Sequence of chain 1.C:
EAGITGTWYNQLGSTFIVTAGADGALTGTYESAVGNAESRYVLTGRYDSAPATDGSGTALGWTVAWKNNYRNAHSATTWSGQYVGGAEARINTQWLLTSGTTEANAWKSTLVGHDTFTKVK

A small-molecule ligand and the protein it binds are described below.
Small molecule (SMILES): CC(C)COC(=O)CCCC[C@@H]1SC[C@@H]2NC(=O)N[C@@H]21

Sequence of chain 1.A:
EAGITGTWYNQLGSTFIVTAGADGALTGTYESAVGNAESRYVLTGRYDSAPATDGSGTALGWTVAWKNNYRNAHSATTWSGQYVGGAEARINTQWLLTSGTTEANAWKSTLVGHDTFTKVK

Binding-site contacts:
Ligand atom C4 contacts residue TRP103 of chain 1.A at 3.8 Å (hydrophobic).
Ligand atom C12 contacts residue VAL71 of chain 1.A at 3.8 Å (hydrophobic).
Ligand atom C13 contacts residue SER51 of chain 1.A at 3.6 Å.
Ligand atom O2 contacts residue LEU49 of chain 1.A at 3.9 Å.
Ligand atom O2 contacts residue ASP152 of chain 1.A at 3.9 Å.
Ligand atom O2 contacts residue TYR67 of chain 1.A at 2.7 Å (h-bond).
Ligand atom N contacts residue SER69 of chain 1.A at 3.1 Å (h-bond).
Ligand atom N contacts residue LEU49 of chain 1.A at 3.8 Å.
Ligand atom C10 contacts residue SER136 of chain 1.A at 3.7 Å.
Ligand atom S contacts residue TRP116 of chain 1.A at 3.8 Å.
Ligand atom C contacts residue ASP152 of chain 1.A at 3.9 Å.
Ligand atom O contacts residue GLY72 of chain 1.A at 3.7 Å.
Ligand atom C6 contacts residue ASN73 of chain 1.A at 3.7 Å.
Ligand atom C5 contacts residue TRP103 of chain 1.A at 3.6 Å (hydrophobic).
Ligand atom C13 contacts residue LEU49 of chain 1.A at 3.6 Å (hydrophobic).
Ligand atom C13 contacts residue ASP152 of chain 1.A at 3.8 Å.
Ligand atom O1 contacts residue SER112 of chain 1.A at 3.6 Å.
Ligand atom N1 contacts residue LEU49 of chain 1.A at 3.6 Å.
Ligand atom C3 contacts residue SER69 of chain 1.A at 3.5 Å.
Ligand atom C11 contacts residue TRP144 of chain 1.C at 3.9 Å (hydrophobic).
Ligand atom C3 contacts residue TRP103 of chain 1.A at 3.8 Å (hydrophobic).
Ligand atom O2 contacts residue ASN47 of chain 1.A at 3.0 Å (h-bond).
Ligand atom S contacts residue TRP103 of chain 1.A at 3.6 Å.
Ligand atom N1 contacts residue ASN47 of chain 1.A at 3.9 Å.
Ligand atom C12 contacts residue TRP144 of chain 1.C at 3.8 Å (hydrophobic).
Ligand atom C3 contacts residue VAL71 of chain 1.A at 3.8 Å (hydrophobic).
Ligand atom O2 contacts residue SER51 of chain 1.A at 2.7 Å (h-bond).
Ligand atom O1 contacts residue ALA110 of chain 1.A at 3.8 Å.
Ligand atom C6 contacts residue TRP103 of chain 1.A at 3.6 Å (hydrophobic).
Ligand atom C13 contacts residue ASN47 of chain 1.A at 3.7 Å.
Ligand atom N1 contacts residue ASP152 of chain 1.A at 2.9 Å (salt-bridge).
Ligand atom O contacts residue ASN73 of chain 1.A at 2.9 Å (h-bond).
Ligand atom C7 contacts residue ASN73 of chain 1.A at 3.8 Å.
Ligand atom C2 contacts residue TRP144 of chain 1.C at 3.8 Å (hydrophobic).
Ligand atom C1 contacts residue TRP132 of chain 1.A at 3.4 Å (hydrophobic).
Ligand atom C13 contacts residue TYR67 of chain 1.A at 3.6 Å (hydrophobic).
Ligand atom N contacts residue VAL71 of chain 1.A at 3.7 Å.
Ligand atom C contacts residue TRP132 of chain 1.A at 3.7 Å (hydrophobic).
Ligand atom C4 contacts residue LEU134 of chain 1.A at 3.9 Å (hydrophobic).
Ligand atom S contacts residue THR114 of chain 1.A at 3.3 Å (h-bond).